Sequence of chain 1.C:
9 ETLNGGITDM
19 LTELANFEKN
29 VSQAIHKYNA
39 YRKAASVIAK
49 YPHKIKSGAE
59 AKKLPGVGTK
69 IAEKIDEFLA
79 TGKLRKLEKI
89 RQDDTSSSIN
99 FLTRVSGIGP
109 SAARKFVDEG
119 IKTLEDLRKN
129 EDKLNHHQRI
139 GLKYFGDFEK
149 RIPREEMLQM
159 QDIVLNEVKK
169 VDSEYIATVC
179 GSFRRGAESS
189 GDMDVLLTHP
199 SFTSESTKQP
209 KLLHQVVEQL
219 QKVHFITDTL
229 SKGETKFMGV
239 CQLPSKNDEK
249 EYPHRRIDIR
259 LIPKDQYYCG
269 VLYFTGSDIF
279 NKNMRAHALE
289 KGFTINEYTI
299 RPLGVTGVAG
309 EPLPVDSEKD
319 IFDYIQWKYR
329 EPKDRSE

This protein binds this small molecule.
Small molecule (SMILES): Nc1ncnc2c1ncn2[C@H]1C[C@H](O)[C@@H](CO[P](=O)(O)O[P](=O)(O)OP(=O)(O)O)O1

Binding-site contacts:
Ligand atom PA contacts residue ZN1 of chain 1.D at 4.0 Å.
Ligand atom O3B contacts residue ZN1 of chain 1.D at 3.6 Å.
Ligand atom O3G contacts residue ASP192 of chain 1.C at 3.9 Å.
Ligand atom O3B contacts residue SER180 of chain 1.C at 3.7 Å.
Ligand atom O3B contacts residue DA8 of chain 1.B at 4.0 Å.
Ligand atom O2B contacts residue GLY179 of chain 1.C at 4.1 Å.
Ligand atom O5' contacts residue DA8 of chain 1.B at 3.8 Å.
Ligand atom O5' contacts residue PHE272 of chain 1.C at 3.4 Å (h-bond).
Ligand atom PA contacts residue PHE272 of chain 1.C at 4.1 Å.
Ligand atom O3A contacts residue ZN1 of chain 1.D at 3.8 Å.
Ligand atom PG contacts residue GLY189 of chain 1.C at 3.6 Å.
Ligand atom O2G contacts residue ARG149 of chain 1.C at 3.6 Å (salt-bridge).
Ligand atom PA contacts residue DA8 of chain 1.B at 3.1 Å.
Ligand atom PB contacts residue DA8 of chain 1.B at 3.5 Å.
Ligand atom O2G contacts residue SER180 of chain 1.C at 3.2 Å (h-bond).
Ligand atom PG contacts residue SER188 of chain 1.C at 4.1 Å.
Ligand atom O2G contacts residue GLY189 of chain 1.C at 2.5 Å (h-bond).
Ligand atom O1A contacts residue DA8 of chain 1.B at 3.4 Å (h-bond).
Ligand atom O3A contacts residue DA8 of chain 1.B at 2.8 Å.
Ligand atom O1G contacts residue SER180 of chain 1.C at 2.3 Å (h-bond).
Ligand atom O3G contacts residue ASP190 of chain 1.C at 2.6 Å (salt-bridge).
Ligand atom O1G contacts residue ZN1 of chain 1.D at 3.2 Å.
Ligand atom O1A contacts residue ZN1 of chain 1.D at 3.2 Å.
Ligand atom O2B contacts residue ARG183 of chain 1.C at 3.2 Å (salt-bridge).
Ligand atom O1A contacts residue PHE272 of chain 1.C at 4.1 Å.
Ligand atom O1G contacts residue SER188 of chain 1.C at 3.8 Å.
Ligand atom O1A contacts residue GLY179 of chain 1.C at 3.5 Å.
Ligand atom PB contacts residue SER180 of chain 1.C at 3.8 Å.
Ligand atom O3G contacts residue ZN1 of chain 1.D at 2.0 Å.
Ligand atom O3' contacts residue PHE272 of chain 1.C at 2.6 Å (h-bond).
Ligand atom PG contacts residue ZN1 of chain 1.D at 3.1 Å.
Ligand atom O1A contacts residue ASP192 of chain 1.C at 3.2 Å (salt-bridge).
Ligand atom O1G contacts residue ASP190 of chain 1.C at 4.2 Å.
Ligand atom O2A contacts residue DA8 of chain 1.B at 2.3 Å (h-bond).
Ligand atom O2G contacts residue SER188 of chain 1.C at 3.3 Å.
Ligand atom O3G contacts residue DA8 of chain 1.B at 3.2 Å (h-bond).
Ligand atom O2B contacts residue SER180 of chain 1.C at 2.6 Å (h-bond).
Ligand atom O1B contacts residue DA8 of chain 1.B at 3.0 Å.
Ligand atom PG contacts residue SER180 of chain 1.C at 3.1 Å.
Ligand atom O3G contacts residue GLY189 of chain 1.C at 3.8 Å.